Sequence of chain 1.VA:
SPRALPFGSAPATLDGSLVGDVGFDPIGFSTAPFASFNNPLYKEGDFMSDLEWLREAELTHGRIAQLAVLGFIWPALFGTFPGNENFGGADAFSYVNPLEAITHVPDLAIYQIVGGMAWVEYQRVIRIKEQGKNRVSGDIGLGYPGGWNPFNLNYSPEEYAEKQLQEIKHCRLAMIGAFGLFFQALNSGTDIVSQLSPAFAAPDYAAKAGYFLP

The small molecule below binds the protein below.
Small molecule (SMILES): CC(=O)O[C@H]1CC(C)(C)C(=C=C/C(C)=C/C=C/C(C)=C/C=C/C=C(C)/C=C/C=C(\C)C(=O)C[C@@]23O[C@]2(C)C[C@@H](O)CC3(C)C)[C@](C)(O)C1

Binding-site contacts:
Ligand atom C1 contacts residue CLA1 of chain 1.OJ at 3.6 Å.
Ligand atom C24 contacts residue CLA1 of chain 1.OJ at 3.8 Å.
Ligand atom C38 contacts residue GLY143 of chain 1.VA at 4.0 Å.
Ligand atom C19 contacts residue GLN184 of chain 1.VA at 3.5 Å.
Ligand atom C6 contacts residue ALA174 of chain 1.VA at 3.6 Å (hydrophobic).
Ligand atom C2 contacts residue CLA1 of chain 1.OJ at 3.8 Å.
Ligand atom C26 contacts residue CLA1 of chain 1.MJ at 3.6 Å.
Ligand atom C14 contacts residue LEU181 of chain 1.VA at 3.8 Å (hydrophobic).
Ligand atom C7 contacts residue HIS170 of chain 1.VA at 3.5 Å.
Ligand atom O2 contacts residue CLA1 of chain 1.PJ at 3.2 Å.
Ligand atom C4 contacts residue CLA1 of chain 1.OJ at 3.6 Å.
Ligand atom C20 contacts residue LEU181 of chain 1.VA at 3.8 Å (hydrophobic).
Ligand atom C39 contacts residue GLY143 of chain 1.VA at 3.9 Å.
Ligand atom C7 contacts residue LEU173 of chain 1.VA at 4.0 Å (hydrophobic).
Ligand atom C7 contacts residue ALA174 of chain 1.VA at 3.5 Å (hydrophobic).
Ligand atom C contacts residue CLA1 of chain 1.OJ at 3.9 Å.
Ligand atom C21 contacts residue LEU181 of chain 1.VA at 3.6 Å (hydrophobic).
Ligand atom C27 contacts residue CLA1 of chain 1.MJ at 3.8 Å.
Ligand atom C5 contacts residue ALA174 of chain 1.VA at 3.9 Å (hydrophobic).
Ligand atom C23 contacts residue CLA1 of chain 1.PJ at 4.0 Å.
Ligand atom C3 contacts residue GLN66 of chain 1.VA at 4.0 Å.
Ligand atom C39 contacts residue ASN149 of chain 1.VA at 3.9 Å.
Ligand atom C17 contacts residue CLA1 of chain 1.PJ at 3.5 Å.
Ligand atom C8 contacts residue ALA174 of chain 1.VA at 3.9 Å (hydrophobic).
Ligand atom C28 contacts residue CLA1 of chain 1.MJ at 3.8 Å.
Ligand atom C18 contacts residue ILE192 of chain 1.VA at 3.7 Å (hydrophobic).
Ligand atom C10 contacts residue CLA1 of chain 1.OJ at 4.0 Å.
Ligand atom C3 contacts residue CLA1 of chain 1.OJ at 3.4 Å.
Ligand atom C41 contacts residue CLA1 of chain 1.MJ at 3.1 Å.
Ligand atom O1 contacts residue LEU181 of chain 1.VA at 3.2 Å.
Ligand atom O4 contacts residue GLY143 of chain 1.VA at 3.3 Å.
Ligand atom C25 contacts residue CLA1 of chain 1.MJ at 3.6 Å.
Ligand atom C21 contacts residue CLA1 of chain 1.PJ at 3.8 Å.
Ligand atom C19 contacts residue CLA1 of chain 1.PJ at 3.7 Å.
Ligand atom O2 contacts residue GLN184 of chain 1.VA at 3.4 Å (h-bond).
Ligand atom C5 contacts residue CLA1 of chain 1.OJ at 3.8 Å.
Ligand atom O2 contacts residue LEU196 of chain 1.VA at 3.7 Å.
Ligand atom C9 contacts residue CLA1 of chain 1.OJ at 3.6 Å.
Ligand atom C contacts residue GLN66 of chain 1.VA at 4.0 Å.
Ligand atom C18 contacts residue CLA1 of chain 1.PJ at 3.9 Å.